Sequence of chain 51.P:
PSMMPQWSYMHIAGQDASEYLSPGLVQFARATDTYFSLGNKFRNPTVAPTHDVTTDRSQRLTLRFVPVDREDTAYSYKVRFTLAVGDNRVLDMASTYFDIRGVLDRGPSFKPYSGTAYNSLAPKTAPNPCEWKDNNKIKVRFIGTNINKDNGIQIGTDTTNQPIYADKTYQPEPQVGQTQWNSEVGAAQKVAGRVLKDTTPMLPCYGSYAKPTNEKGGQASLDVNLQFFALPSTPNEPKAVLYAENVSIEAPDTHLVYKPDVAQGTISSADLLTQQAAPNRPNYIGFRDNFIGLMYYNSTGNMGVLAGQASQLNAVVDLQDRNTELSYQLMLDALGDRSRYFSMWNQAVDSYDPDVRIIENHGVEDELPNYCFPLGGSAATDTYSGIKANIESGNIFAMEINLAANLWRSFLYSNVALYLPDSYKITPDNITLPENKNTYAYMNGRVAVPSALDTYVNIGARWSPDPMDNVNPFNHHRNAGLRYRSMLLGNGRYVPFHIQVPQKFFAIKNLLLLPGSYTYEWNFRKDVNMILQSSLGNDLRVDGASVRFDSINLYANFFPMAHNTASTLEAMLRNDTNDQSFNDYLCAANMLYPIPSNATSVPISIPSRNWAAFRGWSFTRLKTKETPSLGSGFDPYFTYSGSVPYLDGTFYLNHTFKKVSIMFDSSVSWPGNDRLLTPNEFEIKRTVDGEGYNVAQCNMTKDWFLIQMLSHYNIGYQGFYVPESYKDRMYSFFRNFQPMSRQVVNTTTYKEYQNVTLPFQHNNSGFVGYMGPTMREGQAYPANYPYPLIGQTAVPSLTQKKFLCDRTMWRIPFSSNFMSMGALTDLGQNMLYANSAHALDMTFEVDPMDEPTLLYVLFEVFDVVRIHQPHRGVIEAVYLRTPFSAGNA

Binding-site contacts:
Ligand atom CD2 contacts residue VAL56 of chain 51.O at 3.8 Å (hydrophobic).
Ligand atom O contacts residue ALA34 of chain 51.N at 4.1 Å.
Ligand atom C contacts residue PRO52 of chain 51.O at 4.2 Å (hydrophobic).
Ligand atom N contacts residue VAL50 of chain 51.O at 3.6 Å (h-bond).
Ligand atom CD2 contacts residue TYR38 of chain 51.N at 3.8 Å (hydrophobic).
Ligand atom CE2 contacts residue ASP55 of chain 51.O at 3.6 Å.
Ligand atom CB contacts residue THR49 of chain 51.O at 4.0 Å.
Ligand atom CA contacts residue ALA51 of chain 51.O at 4.4 Å (hydrophobic).
Ligand atom CD2 contacts residue HIS54 of chain 51.O at 4.4 Å.
Ligand atom O contacts residue GLY17 of chain 51.O at 4.0 Å.
Ligand atom O contacts residue VAL50 of chain 51.O at 3.7 Å.
Ligand atom C contacts residue VAL50 of chain 51.O at 3.6 Å (hydrophobic).
Ligand atom CA contacts residue PRO52 of chain 51.O at 4.1 Å (hydrophobic).
Ligand atom N contacts residue PRO52 of chain 51.O at 4.0 Å.
Ligand atom CB contacts residue PRO48 of chain 51.O at 3.9 Å (hydrophobic).
Ligand atom CB contacts residue ALA34 of chain 51.N at 4.3 Å (hydrophobic).
Ligand atom N contacts residue VAL50 of chain 51.O at 4.2 Å.
Ligand atom CG contacts residue TYR38 of chain 51.N at 3.7 Å (hydrophobic).
Ligand atom CB contacts residue PRO52 of chain 51.O at 3.8 Å (hydrophobic).
Ligand atom NH2 contacts residue THR602 of chain 51.O at 4.4 Å.
Ligand atom CD2 contacts residue ASP55 of chain 51.O at 3.8 Å.
Ligand atom CE2 contacts residue THR599 of chain 51.O at 4.2 Å.
Ligand atom CB contacts residue TYR38 of chain 51.N at 3.6 Å (hydrophobic).
Ligand atom CD1 contacts residue ALA34 of chain 51.N at 4.3 Å (hydrophobic).
Ligand atom CZ contacts residue PHE31 of chain 51.N at 4.2 Å (hydrophobic).
Ligand atom CB contacts residue VAL56 of chain 51.O at 4.2 Å (hydrophobic).
Ligand atom O contacts residue THR49 of chain 51.O at 4.2 Å.
Ligand atom CA contacts residue VAL50 of chain 51.O at 3.0 Å (hydrophobic).
Ligand atom O contacts residue PRO48 of chain 51.O at 3.4 Å.
Ligand atom O contacts residue PRO52 of chain 51.O at 4.0 Å.
Ligand atom OG1 contacts residue THR49 of chain 51.O at 4.2 Å.
Ligand atom NH2 contacts residue MET606 of chain 51.O at 4.2 Å.
Ligand atom CZ contacts residue PHE31 of chain 51.N at 4.3 Å (hydrophobic).
Ligand atom CD1 contacts residue TYR38 of chain 51.N at 4.4 Å (hydrophobic).
Ligand atom NH1 contacts residue PHE31 of chain 51.N at 3.0 Å.
Ligand atom C contacts residue PRO48 of chain 51.O at 3.9 Å (hydrophobic).
Ligand atom CA contacts residue PRO48 of chain 51.O at 4.2 Å (hydrophobic).
Ligand atom NH1 contacts residue MET606 of chain 51.O at 4.0 Å.
Ligand atom OG1 contacts residue PRO48 of chain 51.O at 3.1 Å.
Ligand atom NH1 contacts residue GLY27 of chain 51.N at 4.4 Å.

A protein and the small-molecule ligand that binds it are described below.
Small molecule (SMILES): CSCC[C@H](NC(=O)[C@H](Cc1ccccc1)NC(=O)[C@H]1CCCN1C(=O)[C@@H](N)CCCN=C(N)N)C(=O)NCC(=O)N[C@@H](C=O)[C@@H](C)O

Sequence of chain 51.N:
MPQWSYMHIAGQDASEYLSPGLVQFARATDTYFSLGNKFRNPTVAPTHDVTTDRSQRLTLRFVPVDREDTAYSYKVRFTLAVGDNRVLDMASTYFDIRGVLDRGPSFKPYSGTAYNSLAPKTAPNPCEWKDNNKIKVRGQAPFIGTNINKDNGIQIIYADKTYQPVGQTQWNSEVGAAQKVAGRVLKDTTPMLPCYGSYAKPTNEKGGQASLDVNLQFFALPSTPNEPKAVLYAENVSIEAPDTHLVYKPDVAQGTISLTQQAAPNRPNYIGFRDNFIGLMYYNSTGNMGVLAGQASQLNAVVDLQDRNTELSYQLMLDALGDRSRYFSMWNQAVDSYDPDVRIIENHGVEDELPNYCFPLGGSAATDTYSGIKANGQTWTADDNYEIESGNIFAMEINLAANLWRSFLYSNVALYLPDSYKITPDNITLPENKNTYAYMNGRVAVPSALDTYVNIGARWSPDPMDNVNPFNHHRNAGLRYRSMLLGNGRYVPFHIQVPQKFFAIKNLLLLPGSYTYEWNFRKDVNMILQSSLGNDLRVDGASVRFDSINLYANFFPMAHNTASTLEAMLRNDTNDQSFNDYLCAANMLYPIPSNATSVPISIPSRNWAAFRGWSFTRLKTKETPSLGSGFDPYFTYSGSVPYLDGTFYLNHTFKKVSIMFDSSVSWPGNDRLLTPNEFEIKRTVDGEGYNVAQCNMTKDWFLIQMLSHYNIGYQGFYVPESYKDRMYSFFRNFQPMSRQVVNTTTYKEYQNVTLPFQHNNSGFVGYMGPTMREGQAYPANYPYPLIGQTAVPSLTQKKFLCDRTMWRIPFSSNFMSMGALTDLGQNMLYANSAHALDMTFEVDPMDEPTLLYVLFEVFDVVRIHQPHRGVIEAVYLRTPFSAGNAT

Sequence of chain 51.O:
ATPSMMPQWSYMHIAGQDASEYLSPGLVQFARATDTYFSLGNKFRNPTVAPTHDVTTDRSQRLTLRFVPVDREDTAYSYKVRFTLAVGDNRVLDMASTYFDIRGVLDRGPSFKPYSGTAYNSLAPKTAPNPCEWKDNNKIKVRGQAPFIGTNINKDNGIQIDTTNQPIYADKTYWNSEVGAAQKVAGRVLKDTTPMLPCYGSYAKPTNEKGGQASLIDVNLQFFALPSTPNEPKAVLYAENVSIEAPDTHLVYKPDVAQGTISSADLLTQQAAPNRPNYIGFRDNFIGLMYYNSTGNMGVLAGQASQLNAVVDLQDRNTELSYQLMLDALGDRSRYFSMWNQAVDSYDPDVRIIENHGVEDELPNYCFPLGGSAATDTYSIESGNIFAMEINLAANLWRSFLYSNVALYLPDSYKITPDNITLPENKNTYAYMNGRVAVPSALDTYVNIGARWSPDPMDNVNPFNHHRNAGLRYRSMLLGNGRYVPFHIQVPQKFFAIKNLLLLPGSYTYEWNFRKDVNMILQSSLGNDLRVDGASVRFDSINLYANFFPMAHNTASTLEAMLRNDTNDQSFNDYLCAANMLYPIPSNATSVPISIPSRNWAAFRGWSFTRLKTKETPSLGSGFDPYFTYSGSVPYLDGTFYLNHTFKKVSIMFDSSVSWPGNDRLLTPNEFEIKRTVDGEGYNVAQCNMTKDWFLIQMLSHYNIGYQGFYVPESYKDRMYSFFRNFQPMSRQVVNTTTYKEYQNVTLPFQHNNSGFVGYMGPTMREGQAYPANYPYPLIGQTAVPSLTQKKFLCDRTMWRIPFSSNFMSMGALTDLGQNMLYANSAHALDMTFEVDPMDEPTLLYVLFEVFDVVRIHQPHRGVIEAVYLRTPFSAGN